Sequence of chain 1.A:
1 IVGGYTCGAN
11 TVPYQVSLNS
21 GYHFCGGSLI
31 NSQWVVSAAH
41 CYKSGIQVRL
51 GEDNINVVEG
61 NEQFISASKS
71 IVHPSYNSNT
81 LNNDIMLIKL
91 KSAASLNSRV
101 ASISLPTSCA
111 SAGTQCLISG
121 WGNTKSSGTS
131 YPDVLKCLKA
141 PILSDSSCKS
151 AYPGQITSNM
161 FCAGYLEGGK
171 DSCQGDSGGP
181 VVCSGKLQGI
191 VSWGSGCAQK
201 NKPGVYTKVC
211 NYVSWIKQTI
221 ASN

A small-molecule ligand and the protein it binds are described below.
Small molecule (SMILES): O=C(O)c1ccccn1

Binding-site contacts:
Ligand atom C4 contacts residue PHE24 of chain 1.A at 3.2 Å (hydrophobic).
Ligand atom O2 contacts residue V1 of chain 1.B at 2.1 Å.
Ligand atom C2 contacts residue O1 of chain 1.C at 4.4 Å.
Ligand atom O1 contacts residue HIS40 of chain 1.A at 3.6 Å.
Ligand atom C6 contacts residue HIS40 of chain 1.A at 3.9 Å.
Ligand atom C1 contacts residue SER177 of chain 1.A at 3.6 Å.
Ligand atom C3 contacts residue PHE24 of chain 1.A at 3.4 Å (hydrophobic).
Ligand atom N2 contacts residue SER177 of chain 1.A at 3.0 Å (h-bond).
Ligand atom C1 contacts residue V1 of chain 1.B at 2.9 Å.
Ligand atom O2 contacts residue O1 of chain 1.C at 3.8 Å.
Ligand atom O2 contacts residue SER177 of chain 1.A at 2.8 Å (h-bond).
Ligand atom N2 contacts residue HIS40 of chain 1.A at 4.0 Å.
Ligand atom O1 contacts residue 6PC1 of chain 1.E at 4.3 Å.
Ligand atom C3 contacts residue CYS25 of chain 1.A at 3.8 Å (hydrophobic).
Ligand atom C1 contacts residue 6PC1 of chain 1.E at 3.6 Å.
Ligand atom C4 contacts residue O1 of chain 1.C at 4.5 Å.
Ligand atom O2 contacts residue 6PC1 of chain 1.E at 2.8 Å (h-bond).
Ligand atom C6 contacts residue V1 of chain 1.B at 4.3 Å.
Ligand atom C4 contacts residue CYS25 of chain 1.A at 3.8 Å (hydrophobic).
Ligand atom N2 contacts residue 6PC1 of chain 1.E at 3.1 Å (h-bond).
Ligand atom N2 contacts residue O1 of chain 1.C at 2.8 Å (h-bond).
Ligand atom C3 contacts residue 6PC1 of chain 1.E at 4.0 Å.
Ligand atom C2 contacts residue 6PC1 of chain 1.E at 3.3 Å.
Ligand atom C1 contacts residue HIS40 of chain 1.A at 3.6 Å.
Ligand atom C2 contacts residue SER177 of chain 1.A at 3.6 Å.
Ligand atom C3 contacts residue V1 of chain 1.B at 3.1 Å.
Ligand atom C2 contacts residue V1 of chain 1.B at 2.9 Å.
Ligand atom O2 contacts residue HIS40 of chain 1.A at 3.2 Å (h-bond).
Ligand atom C2 contacts residue HIS40 of chain 1.A at 3.4 Å.
Ligand atom C3 contacts residue SER177 of chain 1.A at 3.8 Å.
Ligand atom C1 contacts residue O1 of chain 1.C at 4.0 Å.
Ligand atom C4 contacts residue V1 of chain 1.B at 4.4 Å.
Ligand atom N2 contacts residue V1 of chain 1.B at 2.1 Å.
Ligand atom O1 contacts residue V1 of chain 1.B at 4.1 Å.
Ligand atom C3 contacts residue O1 of chain 1.C at 3.1 Å.